The protein below binds the small molecule below.
Small molecule (SMILES): CC(=O)N[C@H]1[C@H](O[C@H]2[C@H](O)[C@@H](CO)OC[C@@H]2NC(C)=O)O[C@H](CO)[C@@H](O)[C@@H]1O

Sequence of chain 1.A:
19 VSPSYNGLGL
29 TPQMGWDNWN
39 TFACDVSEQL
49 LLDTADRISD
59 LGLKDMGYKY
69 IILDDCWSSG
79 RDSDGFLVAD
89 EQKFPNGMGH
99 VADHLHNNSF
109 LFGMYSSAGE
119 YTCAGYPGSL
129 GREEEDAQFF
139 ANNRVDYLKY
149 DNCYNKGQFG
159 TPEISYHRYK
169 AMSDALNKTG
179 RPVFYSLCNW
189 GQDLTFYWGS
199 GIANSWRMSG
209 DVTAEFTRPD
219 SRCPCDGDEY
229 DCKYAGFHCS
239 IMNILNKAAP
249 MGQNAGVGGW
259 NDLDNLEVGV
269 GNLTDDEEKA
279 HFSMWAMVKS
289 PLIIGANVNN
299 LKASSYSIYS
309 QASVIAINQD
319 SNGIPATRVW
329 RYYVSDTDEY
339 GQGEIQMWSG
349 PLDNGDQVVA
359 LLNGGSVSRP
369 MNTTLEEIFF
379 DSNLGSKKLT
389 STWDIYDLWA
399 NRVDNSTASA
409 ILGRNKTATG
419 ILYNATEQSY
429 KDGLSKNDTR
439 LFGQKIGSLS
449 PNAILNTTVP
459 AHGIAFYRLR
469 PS

Binding-site contacts:
Ligand atom C2 contacts residue LEU382 of chain 4.A at 4.0 Å (hydrophobic).
Ligand atom C4 contacts residue LEU382 of chain 4.A at 3.9 Å (hydrophobic).
Ligand atom C1 contacts residue LEU382 of chain 4.A at 4.1 Å (hydrophobic).
Ligand atom C5 contacts residue ASN270 of chain 1.A at 3.3 Å.
Ligand atom O3 contacts residue LEU382 of chain 4.A at 4.1 Å.
Ligand atom C3 contacts residue LEU382 of chain 4.A at 4.2 Å (hydrophobic).
Ligand atom C4 contacts residue ASN270 of chain 1.A at 4.2 Å.
Ligand atom C8 contacts residue GLY267 of chain 1.A at 4.2 Å.
Ligand atom C8 contacts residue ASN298 of chain 1.A at 4.5 Å.
Ligand atom O3 contacts residue ASN298 of chain 1.A at 3.5 Å (h-bond).
Ligand atom C8 contacts residue GLY269 of chain 1.A at 3.9 Å.
Ligand atom C2 contacts residue GLY269 of chain 1.A at 3.6 Å.
Ligand atom C3 contacts residue ASN298 of chain 1.A at 4.1 Å.
Ligand atom C5 contacts residue LEU382 of chain 4.A at 4.4 Å (hydrophobic).
Ligand atom N2 contacts residue GLY269 of chain 1.A at 2.7 Å (h-bond).
Ligand atom C2 contacts residue ASN270 of chain 1.A at 2.8 Å.
Ligand atom C3 contacts residue ASN270 of chain 1.A at 4.0 Å.
Ligand atom N2 contacts residue ASN298 of chain 1.A at 3.9 Å.
Ligand atom O7 contacts residue GLY269 of chain 1.A at 3.8 Å.
Ligand atom O5 contacts residue LEU382 of chain 4.A at 3.6 Å (h-bond).
Ligand atom C7 contacts residue ASN298 of chain 1.A at 4.3 Å.
Ligand atom N2 contacts residue ASN270 of chain 1.A at 3.5 Å (h-bond).
Ligand atom C6 contacts residue ASN270 of chain 1.A at 4.3 Å.
Ligand atom C7 contacts residue ASN381 of chain 4.A at 4.3 Å.
Ligand atom O6 contacts residue ASN270 of chain 1.A at 4.5 Å.
Ligand atom C1 contacts residue GLY269 of chain 1.A at 3.4 Å.
Ligand atom O7 contacts residue ASN381 of chain 4.A at 3.1 Å (h-bond).
Ligand atom C7 contacts residue GLY269 of chain 1.A at 3.2 Å.
Ligand atom C1 contacts residue ASN270 of chain 1.A at 1.4 Å.
Ligand atom O5 contacts residue ASN270 of chain 1.A at 2.0 Å (h-bond).

Sequence of chain 4.A:
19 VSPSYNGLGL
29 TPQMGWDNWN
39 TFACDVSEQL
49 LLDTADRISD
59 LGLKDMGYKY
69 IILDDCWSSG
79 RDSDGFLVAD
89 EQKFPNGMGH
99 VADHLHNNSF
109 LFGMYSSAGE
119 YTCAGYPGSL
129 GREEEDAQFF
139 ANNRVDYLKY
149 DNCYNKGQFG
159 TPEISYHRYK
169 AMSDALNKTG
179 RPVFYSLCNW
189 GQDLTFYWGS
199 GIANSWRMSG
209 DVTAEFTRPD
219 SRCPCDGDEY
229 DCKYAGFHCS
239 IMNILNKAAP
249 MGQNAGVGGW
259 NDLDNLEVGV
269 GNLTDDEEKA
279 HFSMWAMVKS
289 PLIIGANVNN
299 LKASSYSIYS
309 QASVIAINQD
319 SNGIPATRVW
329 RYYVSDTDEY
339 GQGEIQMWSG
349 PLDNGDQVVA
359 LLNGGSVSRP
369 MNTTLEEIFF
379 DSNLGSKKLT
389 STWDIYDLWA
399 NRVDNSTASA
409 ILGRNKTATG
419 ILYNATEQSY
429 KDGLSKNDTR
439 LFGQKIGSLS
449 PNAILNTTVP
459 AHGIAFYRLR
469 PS